The small molecule below binds the protein below.
Small molecule (SMILES): CC(=O)N[C@@H]1[C@@H](O)[C@H](O)[C@@H](CO)O[C@H]1O

Sequence of chain 1.A:
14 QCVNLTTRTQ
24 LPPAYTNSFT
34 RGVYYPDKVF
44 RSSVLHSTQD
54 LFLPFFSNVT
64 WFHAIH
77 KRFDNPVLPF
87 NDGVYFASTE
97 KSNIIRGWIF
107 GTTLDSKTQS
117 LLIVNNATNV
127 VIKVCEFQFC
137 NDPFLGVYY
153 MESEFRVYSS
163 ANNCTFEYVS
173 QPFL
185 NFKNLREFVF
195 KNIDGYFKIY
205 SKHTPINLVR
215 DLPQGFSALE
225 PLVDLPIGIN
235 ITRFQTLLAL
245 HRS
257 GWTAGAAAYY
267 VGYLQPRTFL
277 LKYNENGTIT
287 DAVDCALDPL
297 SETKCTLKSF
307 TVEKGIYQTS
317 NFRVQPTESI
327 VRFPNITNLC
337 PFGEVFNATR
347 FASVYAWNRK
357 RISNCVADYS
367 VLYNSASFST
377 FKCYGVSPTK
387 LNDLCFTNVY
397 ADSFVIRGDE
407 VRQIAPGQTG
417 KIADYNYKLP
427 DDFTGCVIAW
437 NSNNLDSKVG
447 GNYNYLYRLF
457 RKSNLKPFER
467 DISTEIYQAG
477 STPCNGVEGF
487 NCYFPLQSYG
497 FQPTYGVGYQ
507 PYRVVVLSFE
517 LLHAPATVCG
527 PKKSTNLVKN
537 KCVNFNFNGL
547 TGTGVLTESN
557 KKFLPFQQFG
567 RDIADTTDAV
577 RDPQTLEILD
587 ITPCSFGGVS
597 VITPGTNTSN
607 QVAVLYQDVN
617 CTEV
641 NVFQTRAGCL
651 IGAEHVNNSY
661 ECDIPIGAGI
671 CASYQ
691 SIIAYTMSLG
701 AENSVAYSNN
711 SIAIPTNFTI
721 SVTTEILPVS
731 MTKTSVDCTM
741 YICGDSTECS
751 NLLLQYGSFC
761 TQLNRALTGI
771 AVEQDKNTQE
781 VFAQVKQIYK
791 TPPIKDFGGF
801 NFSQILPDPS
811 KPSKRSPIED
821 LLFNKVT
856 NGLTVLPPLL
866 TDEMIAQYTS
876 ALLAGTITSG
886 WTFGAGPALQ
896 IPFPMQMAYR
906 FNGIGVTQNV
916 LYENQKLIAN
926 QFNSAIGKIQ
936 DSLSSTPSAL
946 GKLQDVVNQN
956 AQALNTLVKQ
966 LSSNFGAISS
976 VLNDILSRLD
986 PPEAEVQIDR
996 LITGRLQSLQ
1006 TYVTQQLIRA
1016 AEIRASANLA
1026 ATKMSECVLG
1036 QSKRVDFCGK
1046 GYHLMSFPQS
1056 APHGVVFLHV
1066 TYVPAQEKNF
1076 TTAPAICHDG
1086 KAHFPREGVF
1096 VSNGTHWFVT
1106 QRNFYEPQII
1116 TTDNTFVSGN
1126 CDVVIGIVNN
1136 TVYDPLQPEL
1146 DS

Sequence of chain 1.H:
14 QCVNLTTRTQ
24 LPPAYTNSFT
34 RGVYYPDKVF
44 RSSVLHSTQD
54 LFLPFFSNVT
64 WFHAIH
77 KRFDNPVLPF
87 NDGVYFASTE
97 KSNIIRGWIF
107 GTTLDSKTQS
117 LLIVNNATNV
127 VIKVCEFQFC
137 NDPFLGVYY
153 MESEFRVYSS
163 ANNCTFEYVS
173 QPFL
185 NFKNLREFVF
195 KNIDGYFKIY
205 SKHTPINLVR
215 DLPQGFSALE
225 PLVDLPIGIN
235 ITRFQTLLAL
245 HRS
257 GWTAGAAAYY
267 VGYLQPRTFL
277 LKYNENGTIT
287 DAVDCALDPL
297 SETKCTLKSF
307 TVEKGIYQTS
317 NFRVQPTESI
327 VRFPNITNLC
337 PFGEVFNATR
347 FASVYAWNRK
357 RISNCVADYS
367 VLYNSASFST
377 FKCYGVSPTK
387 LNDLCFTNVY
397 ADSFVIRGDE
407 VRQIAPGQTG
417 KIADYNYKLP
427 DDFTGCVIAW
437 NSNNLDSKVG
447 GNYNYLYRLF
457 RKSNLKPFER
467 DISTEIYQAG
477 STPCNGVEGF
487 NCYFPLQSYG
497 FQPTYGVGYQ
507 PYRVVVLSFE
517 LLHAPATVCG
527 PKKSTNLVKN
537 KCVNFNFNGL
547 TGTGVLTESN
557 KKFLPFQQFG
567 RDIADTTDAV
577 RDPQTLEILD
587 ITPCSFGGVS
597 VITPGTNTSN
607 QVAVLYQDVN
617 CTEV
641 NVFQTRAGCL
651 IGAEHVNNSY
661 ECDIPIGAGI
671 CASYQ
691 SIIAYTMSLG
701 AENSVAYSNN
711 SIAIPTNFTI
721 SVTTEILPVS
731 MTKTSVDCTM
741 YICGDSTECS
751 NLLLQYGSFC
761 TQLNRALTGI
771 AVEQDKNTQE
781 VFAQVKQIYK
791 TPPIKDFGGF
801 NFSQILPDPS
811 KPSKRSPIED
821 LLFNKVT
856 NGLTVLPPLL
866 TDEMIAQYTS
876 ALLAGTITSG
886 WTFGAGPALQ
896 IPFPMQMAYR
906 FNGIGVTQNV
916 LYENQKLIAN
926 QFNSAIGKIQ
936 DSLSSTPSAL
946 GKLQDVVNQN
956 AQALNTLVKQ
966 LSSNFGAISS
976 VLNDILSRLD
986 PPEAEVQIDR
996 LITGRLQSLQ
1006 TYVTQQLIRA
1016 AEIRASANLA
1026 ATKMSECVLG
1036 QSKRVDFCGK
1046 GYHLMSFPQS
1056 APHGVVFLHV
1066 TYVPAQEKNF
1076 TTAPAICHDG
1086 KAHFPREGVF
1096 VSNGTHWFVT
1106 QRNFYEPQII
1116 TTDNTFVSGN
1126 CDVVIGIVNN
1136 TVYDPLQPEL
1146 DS

Binding-site contacts:
Ligand atom C8 contacts residue ASN709 of chain 1.A at 4.3 Å.
Ligand atom O7 contacts residue ILE1130 of chain 1.A at 4.4 Å.
Ligand atom O5 contacts residue ASP796 of chain 1.H at 3.8 Å.
Ligand atom O7 contacts residue ASN709 of chain 1.A at 3.2 Å (h-bond).
Ligand atom C1 contacts residue ASP796 of chain 1.H at 4.2 Å.
Ligand atom C8 contacts residue ILE1130 of chain 1.A at 3.8 Å (hydrophobic).
Ligand atom O5 contacts residue ASN709 of chain 1.A at 2.4 Å (h-bond).
Ligand atom C8 contacts residue GLY1131 of chain 1.A at 3.7 Å.
Ligand atom C2 contacts residue ASN709 of chain 1.A at 2.4 Å.
Ligand atom C7 contacts residue ILE1130 of chain 1.A at 4.4 Å (hydrophobic).
Ligand atom C4 contacts residue ASN709 of chain 1.A at 4.2 Å.
Ligand atom C1 contacts residue ASN709 of chain 1.A at 1.4 Å.
Ligand atom C3 contacts residue ASN709 of chain 1.A at 3.8 Å.
Ligand atom N2 contacts residue ASN709 of chain 1.A at 2.8 Å (h-bond).
Ligand atom C5 contacts residue ASN709 of chain 1.A at 3.7 Å.
Ligand atom C7 contacts residue ASN709 of chain 1.A at 3.2 Å.